Binding-site contacts:
Ligand atom CAP contacts residue LEU54 of chain 2.A at 3.8 Å (hydrophobic).
Ligand atom N1 contacts residue PHE31 of chain 2.A at 3.5 Å.
Ligand atom NAE contacts residue PHE31 of chain 2.A at 3.5 Å.
Ligand atom C2 contacts residue PHE31 of chain 2.A at 3.8 Å (hydrophobic).
Ligand atom CAX contacts residue SER49 of chain 2.A at 3.7 Å.
Ligand atom NAA contacts residue THR113 of chain 2.A at 3.6 Å (h-bond).
Ligand atom N1 contacts residue ALA7 of chain 2.A at 3.6 Å (h-bond).
Ligand atom CBD contacts residue PHE31 of chain 2.A at 3.7 Å (hydrophobic).
Ligand atom CAU contacts residue GLU17 of chain 2.A at 3.0 Å.
Ligand atom OAW contacts residue GLU17 of chain 2.A at 2.8 Å (salt-bridge).
Ligand atom C2 contacts residue ALA7 of chain 2.A at 3.5 Å (hydrophobic).
Ligand atom CAV contacts residue GLU17 of chain 2.A at 3.0 Å.
Ligand atom CAZ contacts residue GLU17 of chain 2.A at 3.8 Å.
Ligand atom CAJ contacts residue ILE94 of chain 2.A at 3.5 Å (hydrophobic).
Ligand atom NAE contacts residue ILE5 of chain 2.A at 2.9 Å (h-bond).
Ligand atom C2 contacts residue ALA6 of chain 2.A at 3.7 Å (hydrophobic).
Ligand atom CAM contacts residue GLU17 of chain 2.A at 3.1 Å.
Ligand atom C6 contacts residue ILE5 of chain 2.A at 3.6 Å (hydrophobic).
Ligand atom N1 contacts residue ALA6 of chain 2.A at 3.3 Å.
Ligand atom OAY contacts residue SER49 of chain 2.A at 3.4 Å.
Ligand atom NAA contacts residue ALA6 of chain 2.A at 3.4 Å.
Ligand atom C4 contacts residue PHE31 of chain 2.A at 3.8 Å (hydrophobic).
Ligand atom NAA contacts residue ALA7 of chain 2.A at 3.4 Å (h-bond).
Ligand atom C6 contacts residue PHE31 of chain 2.A at 3.4 Å (hydrophobic).
Ligand atom CAN contacts residue GLU17 of chain 2.A at 3.1 Å.
Ligand atom C5 contacts residue PHE31 of chain 2.A at 3.6 Å (hydrophobic).
Ligand atom NAE contacts residue TYR100 of chain 2.A at 3.3 Å (h-bond).
Ligand atom C4 contacts residue ASP27 of chain 2.A at 3.5 Å.
Ligand atom CBD contacts residue ASP27 of chain 2.A at 3.6 Å.
Ligand atom N1 contacts residue ILE5 of chain 2.A at 3.5 Å (h-bond).
Ligand atom CAR contacts residue LYS32 of chain 2.A at 3.0 Å.
Ligand atom N3 contacts residue ASP27 of chain 2.A at 2.7 Å (salt-bridge).
Ligand atom CBC contacts residue ASP27 of chain 2.A at 3.5 Å.
Ligand atom NAE contacts residue ILE94 of chain 2.A at 3.1 Å (h-bond).
Ligand atom CAJ contacts residue THR46 of chain 2.A at 3.5 Å.
Ligand atom NAA contacts residue ASP27 of chain 2.A at 2.9 Å (salt-bridge).
Ligand atom CAX contacts residue GLU17 of chain 2.A at 3.8 Å.
Ligand atom OAY contacts residue GLU17 of chain 2.A at 3.8 Å.
Ligand atom NAS contacts residue LYS32 of chain 2.A at 3.5 Å (salt-bridge).
Ligand atom C2 contacts residue ASP27 of chain 2.A at 3.6 Å.

Sequence of chain 2.A:
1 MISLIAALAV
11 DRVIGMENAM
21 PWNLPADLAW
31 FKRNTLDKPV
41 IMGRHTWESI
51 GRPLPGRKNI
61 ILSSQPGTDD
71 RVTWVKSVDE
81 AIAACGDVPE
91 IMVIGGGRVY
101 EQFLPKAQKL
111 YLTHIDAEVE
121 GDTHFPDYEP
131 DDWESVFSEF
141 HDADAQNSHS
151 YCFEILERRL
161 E

A small-molecule ligand and the protein it binds are described below.
Small molecule (SMILES): CCc1nc(N)nc(N)c1C#C[C@H](C)c1cc2c(c(-c3ccc(CN)cc3)c1)OCO2